This small molecule binds to this protein.
Small molecule (SMILES): CO[P](=O)(O)O[C@H]1[C@@H](O)[C@H](n2ccc(=O)[nH]c2=O)O[C@@H]1COP(=O)(O)O

Binding-site contacts:
Ligand atom C4 contacts residue SER17 of chain 3.K at 4.2 Å.
Ligand atom OP1 contacts residue ILE23 of chain 3.K at 3.6 Å.
Ligand atom C4 contacts residue ASN16 of chain 3.K at 4.2 Å.
Ligand atom O5' contacts residue ARG131 of chain 3.J at 2.9 Å (salt-bridge).
Ligand atom OP1 contacts residue ARG131 of chain 3.J at 3.4 Å (salt-bridge).
Ligand atom N3 contacts residue ASN16 of chain 3.K at 3.0 Å (h-bond).
Ligand atom C2 contacts residue ASN16 of chain 3.K at 3.2 Å.
Ligand atom O4 contacts residue SER17 of chain 3.K at 3.4 Å.
Ligand atom OP2 contacts residue MET76 of chain 3.J at 4.4 Å.
Ligand atom OP3 contacts residue ILE23 of chain 3.K at 4.3 Å.
Ligand atom N3 contacts residue SER17 of chain 3.K at 4.3 Å.
Ligand atom O5' contacts residue ARG125 of chain 3.J at 3.2 Å (salt-bridge).
Ligand atom C5' contacts residue ARG131 of chain 3.J at 3.3 Å.
Ligand atom P contacts residue ILE23 of chain 3.K at 4.2 Å.
Ligand atom O2 contacts residue ARG125 of chain 3.J at 4.1 Å.
Ligand atom C5' contacts residue MET76 of chain 3.J at 4.2 Å (hydrophobic).
Ligand atom P contacts residue ARG125 of chain 3.J at 3.9 Å.
Ligand atom C5' contacts residue SER77 of chain 3.J at 4.4 Å.
Ligand atom O4 contacts residue ARG125 of chain 3.J at 4.0 Å.
Ligand atom P contacts residue ARG131 of chain 3.J at 3.6 Å.
Ligand atom C2' contacts residue ARG125 of chain 3.J at 3.9 Å.
Ligand atom N3 contacts residue ARG125 of chain 3.J at 3.8 Å.
Ligand atom C1' contacts residue ARG125 of chain 3.J at 4.4 Å.
Ligand atom N1 contacts residue ARG125 of chain 3.J at 3.9 Å.
Ligand atom OP1 contacts residue ARG125 of chain 3.J at 3.0 Å (salt-bridge).
Ligand atom C2 contacts residue ARG125 of chain 3.J at 4.0 Å.
Ligand atom O3' contacts residue ARG125 of chain 3.J at 4.2 Å.
Ligand atom OP2 contacts residue SER77 of chain 3.J at 3.9 Å.
Ligand atom C5 contacts residue THR21 of chain 3.K at 4.5 Å.
Ligand atom C5 contacts residue ARG125 of chain 3.J at 3.7 Å.
Ligand atom C5' contacts residue ARG125 of chain 3.J at 4.3 Å.
Ligand atom C6 contacts residue ARG125 of chain 3.J at 3.7 Å.
Ligand atom OP3 contacts residue ARG125 of chain 3.J at 2.8 Å.
Ligand atom C3' contacts residue ARG125 of chain 3.J at 3.5 Å.
Ligand atom OP3 contacts residue SER77 of chain 3.J at 4.3 Å.
Ligand atom O4 contacts residue THR21 of chain 3.K at 4.2 Å.
Ligand atom OP2 contacts residue ARG131 of chain 3.J at 3.7 Å.
Ligand atom O2 contacts residue ASN16 of chain 3.K at 2.7 Å (h-bond).
Ligand atom OP2 contacts residue ILE23 of chain 3.K at 4.1 Å.
Ligand atom C4 contacts residue ARG125 of chain 3.J at 3.8 Å.

Sequence of chain 3.J:
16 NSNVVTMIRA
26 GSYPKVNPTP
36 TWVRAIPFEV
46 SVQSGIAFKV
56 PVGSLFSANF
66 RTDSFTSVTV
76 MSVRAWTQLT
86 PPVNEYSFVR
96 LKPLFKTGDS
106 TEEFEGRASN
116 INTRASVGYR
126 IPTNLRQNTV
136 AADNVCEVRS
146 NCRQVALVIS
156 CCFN

Sequence of chain 3.K:
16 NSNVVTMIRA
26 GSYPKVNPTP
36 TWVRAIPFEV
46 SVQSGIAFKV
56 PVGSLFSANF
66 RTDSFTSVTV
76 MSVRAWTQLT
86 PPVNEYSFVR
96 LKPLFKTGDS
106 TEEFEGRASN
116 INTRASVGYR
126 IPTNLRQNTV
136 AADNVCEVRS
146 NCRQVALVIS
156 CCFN